Binding-site contacts:
Ligand atom N3 contacts residue GLN117 of chain 1.B at 2.9 Å (h-bond).
Ligand atom O4 contacts residue GLU217 of chain 1.B at 2.7 Å (salt-bridge).
Ligand atom N2 contacts residue ASP153 of chain 1.B at 3.0 Å (salt-bridge).
Ligand atom C1 contacts residue GLU216 of chain 1.B at 3.3 Å.
Ligand atom C11 contacts residue TYR106 of chain 1.B at 3.9 Å (hydrophobic).
Ligand atom O2 contacts residue VAL75 of chain 1.B at 3.1 Å.
Ligand atom C2 contacts residue GLU217 of chain 1.B at 3.5 Å.
Ligand atom C10 contacts residue PHE157 of chain 1.B at 3.9 Å (hydrophobic).
Ligand atom N3 contacts residue PHE157 of chain 1.B at 3.3 Å.
Ligand atom C10 contacts residue ILE50 of chain 1.B at 3.7 Å (hydrophobic).
Ligand atom N3 contacts residue PHE116 of chain 1.B at 3.5 Å.
Ligand atom C4 contacts residue GLU73 of chain 1.B at 3.1 Å.
Ligand atom C1 contacts residue GLU217 of chain 1.B at 3.7 Å.
Ligand atom C9 contacts residue GLN117 of chain 1.B at 3.8 Å.
Ligand atom C2 contacts residue VAL75 of chain 1.B at 3.9 Å (hydrophobic).
Ligand atom C7 contacts residue GLU73 of chain 1.B at 3.5 Å.
Ligand atom O3 contacts residue PHE157 of chain 1.B at 3.6 Å.
Ligand atom C6 contacts residue GLU73 of chain 1.B at 3.7 Å.
Ligand atom O3 contacts residue PHE116 of chain 1.B at 3.5 Å.
Ligand atom C11 contacts residue GLU217 of chain 1.B at 3.3 Å.
Ligand atom O1 contacts residue GLU73 of chain 1.B at 2.2 Å (salt-bridge).
Ligand atom C8 contacts residue ASP153 of chain 1.B at 3.9 Å.
Ligand atom C8 contacts residue GLN117 of chain 1.B at 3.7 Å.
Ligand atom N2 contacts residue GLN117 of chain 1.B at 3.0 Å (h-bond).
Ligand atom C9 contacts residue PHE116 of chain 1.B at 3.5 Å (hydrophobic).
Ligand atom O1 contacts residue ARG148 of chain 1.B at 2.9 Å (salt-bridge).
Ligand atom O4 contacts residue TYR106 of chain 1.B at 2.9 Å (h-bond).
Ligand atom N2 contacts residue PHE157 of chain 1.B at 3.5 Å.
Ligand atom C1 contacts residue SER79 of chain 1.B at 3.4 Å.
Ligand atom C2 contacts residue ARG214 of chain 1.B at 3.6 Å.
Ligand atom C1 contacts residue LEU102 of chain 1.B at 3.9 Å (hydrophobic).
Ligand atom O4 contacts residue ILE50 of chain 1.B at 3.6 Å.
Ligand atom C1 contacts residue ARG214 of chain 1.B at 3.7 Å.
Ligand atom C8 contacts residue PHE157 of chain 1.B at 3.5 Å (hydrophobic).
Ligand atom C9 contacts residue PHE157 of chain 1.B at 3.4 Å (hydrophobic).
Ligand atom C6 contacts residue ARG148 of chain 1.B at 3.9 Å.
Ligand atom C3 contacts residue VAL75 of chain 1.B at 3.9 Å (hydrophobic).
Ligand atom C5 contacts residue TYR106 of chain 1.B at 3.9 Å (hydrophobic).
Ligand atom C4 contacts residue ARG214 of chain 1.B at 3.7 Å.
Ligand atom O3 contacts residue GLN117 of chain 1.B at 3.8 Å.

Sequence of chain 1.B:
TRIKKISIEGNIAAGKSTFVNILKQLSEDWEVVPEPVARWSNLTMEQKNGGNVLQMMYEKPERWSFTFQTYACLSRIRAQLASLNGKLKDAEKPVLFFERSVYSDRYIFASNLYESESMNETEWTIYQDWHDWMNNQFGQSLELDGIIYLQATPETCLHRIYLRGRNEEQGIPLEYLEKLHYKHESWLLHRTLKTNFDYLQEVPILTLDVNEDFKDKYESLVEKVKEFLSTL

The small molecule below binds the protein below.
Small molecule (SMILES): C#C[C@]1(CO)O[C@@H](n2ccc(N)nc2=O)C[C@@H]1O